Binding-site contacts:
Ligand atom O5 contacts residue VAL64 of chain 1.B at 3.7 Å.
Ligand atom O7 contacts residue PHE89 of chain 1.B at 3.1 Å.
Ligand atom C1 contacts residue SER88 of chain 1.B at 4.5 Å.
Ligand atom C1 contacts residue ASN86 of chain 1.B at 1.4 Å.
Ligand atom C5 contacts residue SER88 of chain 1.B at 3.7 Å.
Ligand atom O5 contacts residue ASN86 of chain 1.B at 2.4 Å (h-bond).
Ligand atom N2 contacts residue ASN86 of chain 1.B at 2.8 Å (h-bond).
Ligand atom C6 contacts residue PHE89 of chain 1.B at 4.3 Å (hydrophobic).
Ligand atom C4 contacts residue ASN86 of chain 1.B at 3.6 Å.
Ligand atom N2 contacts residue VAL109 of chain 1.B at 4.0 Å.
Ligand atom C8 contacts residue NAG1 of chain 1.O at 3.7 Å.
Ligand atom C5 contacts residue VAL64 of chain 1.B at 4.5 Å (hydrophobic).
Ligand atom C6 contacts residue VAL64 of chain 1.B at 4.1 Å (hydrophobic).
Ligand atom C5 contacts residue ASN86 of chain 1.B at 2.9 Å.
Ligand atom C1 contacts residue THR62 of chain 1.B at 4.1 Å.
Ligand atom C6 contacts residue ASN86 of chain 1.B at 4.2 Å.
Ligand atom O7 contacts residue GLU107 of chain 1.B at 4.5 Å.
Ligand atom C6 contacts residue SER88 of chain 1.B at 3.9 Å.
Ligand atom C7 contacts residue ASN86 of chain 1.B at 4.1 Å.
Ligand atom C3 contacts residue ASN86 of chain 1.B at 3.1 Å.
Ligand atom C7 contacts residue PHE89 of chain 1.B at 4.0 Å (hydrophobic).
Ligand atom C2 contacts residue ASN86 of chain 1.B at 2.5 Å.
Ligand atom O3 contacts residue ASN86 of chain 1.B at 4.4 Å.
Ligand atom O5 contacts residue THR62 of chain 1.B at 4.0 Å.
Ligand atom C8 contacts residue PHE89 of chain 1.B at 3.9 Å (hydrophobic).
Ligand atom O5 contacts residue SER88 of chain 1.B at 4.0 Å.

A protein and the small-molecule ligand that binds it are described below.
Small molecule (SMILES): CC(=O)N[C@H]1[C@@H](O[C@H]2[C@H](O)[C@@H](NC(C)=O)CO[C@@H]2CO)O[C@H](CO)[C@@H](O[C@@H]2O[C@H](CO)[C@@H](O)[C@H](O)[C@@H]2O)[C@@H]1O

Sequence of chain 1.B:
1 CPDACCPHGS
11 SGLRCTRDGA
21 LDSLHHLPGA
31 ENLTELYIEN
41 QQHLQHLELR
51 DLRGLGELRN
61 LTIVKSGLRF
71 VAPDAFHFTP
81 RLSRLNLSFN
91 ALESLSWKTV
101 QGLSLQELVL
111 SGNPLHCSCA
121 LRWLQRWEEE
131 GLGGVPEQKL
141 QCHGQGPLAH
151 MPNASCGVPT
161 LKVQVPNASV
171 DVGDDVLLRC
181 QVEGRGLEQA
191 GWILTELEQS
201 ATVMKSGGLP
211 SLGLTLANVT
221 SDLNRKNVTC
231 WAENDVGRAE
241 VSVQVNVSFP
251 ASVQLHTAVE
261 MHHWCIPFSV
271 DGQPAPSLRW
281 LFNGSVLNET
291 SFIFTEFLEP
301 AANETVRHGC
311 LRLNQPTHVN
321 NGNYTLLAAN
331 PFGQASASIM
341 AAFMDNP